This protein binds this small molecule.
Small molecule (SMILES): CC(=O)N[C@@H]1[C@@H](O)[C@H](O)[C@@H](CO)O[C@H]1O

Binding-site contacts:
Ligand atom C7 contacts residue ASN56 of chain 1.A at 3.4 Å.
Ligand atom C8 contacts residue LYS55 of chain 1.A at 4.0 Å.
Ligand atom C4 contacts residue ASN56 of chain 1.A at 4.2 Å.
Ligand atom C3 contacts residue ASN56 of chain 1.A at 3.8 Å.
Ligand atom O7 contacts residue ASN56 of chain 1.A at 3.4 Å (h-bond).
Ligand atom C1 contacts residue PHE87 of chain 1.A at 4.2 Å (hydrophobic).
Ligand atom C1 contacts residue ASN56 of chain 1.A at 1.4 Å.
Ligand atom N2 contacts residue ASN56 of chain 1.A at 3.0 Å (h-bond).
Ligand atom C5 contacts residue ASN56 of chain 1.A at 3.6 Å.
Ligand atom O5 contacts residue ASN56 of chain 1.A at 2.3 Å (h-bond).
Ligand atom C6 contacts residue PHE87 of chain 1.A at 4.4 Å (hydrophobic).
Ligand atom O5 contacts residue PHE87 of chain 1.A at 3.5 Å.
Ligand atom O6 contacts residue PHE87 of chain 1.A at 4.1 Å.
Ligand atom C2 contacts residue ASN56 of chain 1.A at 2.5 Å.

Sequence of chain 1.A:
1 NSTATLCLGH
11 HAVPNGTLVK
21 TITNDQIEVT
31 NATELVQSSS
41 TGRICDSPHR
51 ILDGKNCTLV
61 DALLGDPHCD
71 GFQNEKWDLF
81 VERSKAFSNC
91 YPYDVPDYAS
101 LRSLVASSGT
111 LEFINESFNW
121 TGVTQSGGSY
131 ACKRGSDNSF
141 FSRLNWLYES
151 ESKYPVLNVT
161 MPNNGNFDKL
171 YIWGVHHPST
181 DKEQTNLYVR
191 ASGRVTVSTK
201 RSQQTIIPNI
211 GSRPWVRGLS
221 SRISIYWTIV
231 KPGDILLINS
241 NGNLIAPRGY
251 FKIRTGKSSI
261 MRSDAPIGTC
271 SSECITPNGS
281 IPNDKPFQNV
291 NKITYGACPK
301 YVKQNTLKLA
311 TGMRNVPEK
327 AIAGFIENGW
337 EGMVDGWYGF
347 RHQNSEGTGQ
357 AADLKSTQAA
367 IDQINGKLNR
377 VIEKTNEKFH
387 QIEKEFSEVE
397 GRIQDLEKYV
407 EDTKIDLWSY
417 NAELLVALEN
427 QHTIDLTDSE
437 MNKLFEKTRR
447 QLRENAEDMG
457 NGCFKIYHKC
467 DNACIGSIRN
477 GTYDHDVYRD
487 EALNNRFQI